Sequence of chain 1.A:
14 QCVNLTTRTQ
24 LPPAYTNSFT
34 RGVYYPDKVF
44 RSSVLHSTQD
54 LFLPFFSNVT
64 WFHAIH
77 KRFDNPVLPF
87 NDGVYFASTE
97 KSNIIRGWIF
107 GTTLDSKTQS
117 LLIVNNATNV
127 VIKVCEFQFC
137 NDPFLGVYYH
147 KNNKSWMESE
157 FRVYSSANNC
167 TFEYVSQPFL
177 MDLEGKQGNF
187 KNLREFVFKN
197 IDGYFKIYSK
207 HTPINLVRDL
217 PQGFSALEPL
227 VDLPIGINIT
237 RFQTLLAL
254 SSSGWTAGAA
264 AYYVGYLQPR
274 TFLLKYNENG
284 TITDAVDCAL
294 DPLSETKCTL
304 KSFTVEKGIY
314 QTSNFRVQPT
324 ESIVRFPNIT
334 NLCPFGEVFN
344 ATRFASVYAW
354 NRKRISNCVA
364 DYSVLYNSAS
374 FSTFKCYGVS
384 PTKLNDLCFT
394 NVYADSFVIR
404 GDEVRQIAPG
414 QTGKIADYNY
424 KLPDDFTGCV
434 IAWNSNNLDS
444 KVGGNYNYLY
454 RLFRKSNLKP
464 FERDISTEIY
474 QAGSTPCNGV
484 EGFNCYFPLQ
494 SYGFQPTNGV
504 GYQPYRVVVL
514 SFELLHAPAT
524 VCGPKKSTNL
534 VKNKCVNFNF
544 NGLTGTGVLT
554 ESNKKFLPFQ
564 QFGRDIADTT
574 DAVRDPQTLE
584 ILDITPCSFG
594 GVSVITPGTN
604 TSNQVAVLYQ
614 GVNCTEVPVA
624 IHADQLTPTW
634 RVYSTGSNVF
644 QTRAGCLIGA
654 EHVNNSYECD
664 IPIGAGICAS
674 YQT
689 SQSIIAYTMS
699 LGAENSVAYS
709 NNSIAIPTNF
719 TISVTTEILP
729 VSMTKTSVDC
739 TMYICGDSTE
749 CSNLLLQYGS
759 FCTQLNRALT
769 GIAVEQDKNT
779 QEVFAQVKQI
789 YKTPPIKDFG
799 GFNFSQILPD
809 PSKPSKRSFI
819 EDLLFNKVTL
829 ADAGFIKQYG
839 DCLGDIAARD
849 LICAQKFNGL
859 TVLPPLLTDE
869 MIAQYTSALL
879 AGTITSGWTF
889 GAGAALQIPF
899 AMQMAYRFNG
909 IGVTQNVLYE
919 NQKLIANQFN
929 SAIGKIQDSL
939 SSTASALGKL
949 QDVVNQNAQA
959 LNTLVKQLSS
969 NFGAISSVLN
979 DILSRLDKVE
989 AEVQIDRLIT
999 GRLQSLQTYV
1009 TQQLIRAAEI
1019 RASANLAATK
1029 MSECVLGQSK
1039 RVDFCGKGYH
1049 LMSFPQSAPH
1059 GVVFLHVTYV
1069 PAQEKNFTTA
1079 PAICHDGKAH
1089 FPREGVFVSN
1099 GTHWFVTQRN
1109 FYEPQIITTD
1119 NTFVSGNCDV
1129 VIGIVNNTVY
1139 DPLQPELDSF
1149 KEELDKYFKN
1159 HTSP

This small molecule binds to this protein.
Small molecule (SMILES): CC(=O)N[C@H]1[C@H](O[C@H]2[C@H](O)[C@@H](NC(C)=O)CO[C@@H]2CO)O[C@H](CO)[C@@H](O[C@H]2O[C@H](CO)[C@@H](O)[C@H](O)[C@@H]2O)[C@@H]1O

Binding-site contacts:
Ligand atom C5 contacts residue ASN801 of chain 1.A at 3.5 Å.
Ligand atom C1 contacts residue ASN801 of chain 1.A at 1.5 Å.
Ligand atom O5 contacts residue ASN801 of chain 1.A at 2.2 Å (h-bond).
Ligand atom O5 contacts residue SER803 of chain 1.A at 3.4 Å (h-bond).
Ligand atom C4 contacts residue ASN801 of chain 1.A at 4.2 Å.
Ligand atom N2 contacts residue ASN801 of chain 1.A at 3.1 Å (h-bond).
Ligand atom C3 contacts residue ASN801 of chain 1.A at 3.9 Å.
Ligand atom C8 contacts residue GLN804 of chain 1.A at 4.0 Å.
Ligand atom O5 contacts residue GLN804 of chain 1.A at 3.6 Å (h-bond).
Ligand atom O6 contacts residue GLN804 of chain 1.A at 3.3 Å (h-bond).
Ligand atom C6 contacts residue ASN801 of chain 1.A at 4.5 Å.
Ligand atom C2 contacts residue SER803 of chain 1.A at 4.5 Å.
Ligand atom C7 contacts residue ASN801 of chain 1.A at 4.0 Å.
Ligand atom C5 contacts residue SER803 of chain 1.A at 3.5 Å.
Ligand atom O7 contacts residue ASN801 of chain 1.A at 4.3 Å.
Ligand atom C2 contacts residue ASN801 of chain 1.A at 2.6 Å.
Ligand atom O6 contacts residue ASN801 of chain 1.A at 4.5 Å.
Ligand atom C1 contacts residue SER803 of chain 1.A at 3.2 Å.
Ligand atom C5 contacts residue GLN804 of chain 1.A at 3.3 Å.
Ligand atom C6 contacts residue SER803 of chain 1.A at 4.3 Å.
Ligand atom C6 contacts residue GLN804 of chain 1.A at 2.5 Å.